Binding-site contacts:
Ligand atom CAE contacts residue ALA218 of chain 1.B at 3.6 Å (hydrophobic).
Ligand atom CAN contacts residue ALA221 of chain 1.B at 3.7 Å (hydrophobic).
Ligand atom NAP contacts residue PHE117 of chain 1.B at 3.7 Å.
Ligand atom CAF contacts residue GLY116 of chain 1.B at 3.9 Å.
Ligand atom CAE contacts residue MET181 of chain 1.B at 3.8 Å (hydrophobic).
Ligand atom CAO contacts residue ALA221 of chain 1.B at 3.9 Å (hydrophobic).
Ligand atom CAK contacts residue GLY116 of chain 1.B at 3.5 Å.
Ligand atom CAE contacts residue NAD1 of chain 1.G at 3.8 Å.
Ligand atom OAD contacts residue NAD1 of chain 1.G at 3.1 Å (h-bond).
Ligand atom CAL contacts residue NAD1 of chain 1.G at 3.3 Å.
Ligand atom CAH contacts residue TYR178 of chain 1.B at 3.3 Å (hydrophobic).
Ligand atom CAC contacts residue NAD1 of chain 1.G at 3.5 Å.
Ligand atom CAK contacts residue PHE117 of chain 1.B at 3.8 Å (hydrophobic).
Ligand atom CAW contacts residue PRO176 of chain 1.B at 3.2 Å (hydrophobic).
Ligand atom CAJ contacts residue MET181 of chain 1.B at 3.8 Å (hydrophobic).
Ligand atom CAN contacts residue MET181 of chain 1.B at 3.9 Å (hydrophobic).
Ligand atom CAB contacts residue TYR178 of chain 1.B at 3.4 Å (hydrophobic).
Ligand atom CAI contacts residue NAD1 of chain 1.G at 3.5 Å.
Ligand atom OAA contacts residue LYS185 of chain 1.B at 3.7 Å.
Ligand atom CAI contacts residue ALA218 of chain 1.B at 3.8 Å (hydrophobic).
Ligand atom CAO contacts residue MET118 of chain 1.B at 3.8 Å (hydrophobic).
Ligand atom OAD contacts residue ALA218 of chain 1.B at 3.6 Å.
Ligand atom CAS contacts residue PHE169 of chain 1.B at 3.8 Å (hydrophobic).
Ligand atom NAP contacts residue ALA221 of chain 1.B at 4.0 Å.
Ligand atom CAG contacts residue ALA218 of chain 1.B at 3.4 Å (hydrophobic).
Ligand atom OAA contacts residue TYR178 of chain 1.B at 2.5 Å (h-bond).
Ligand atom CAR contacts residue NAD1 of chain 1.G at 3.2 Å.
Ligand atom CAW contacts residue MET175 of chain 1.B at 3.9 Å (hydrophobic).
Ligand atom NAM contacts residue NAD1 of chain 1.G at 3.2 Å.
Ligand atom CAH contacts residue NAD1 of chain 1.G at 3.5 Å.
Ligand atom CAT contacts residue PHE169 of chain 1.B at 3.6 Å (hydrophobic).
Ligand atom CAF contacts residue ALA218 of chain 1.B at 3.4 Å (hydrophobic).
Ligand atom CAB contacts residue NAD1 of chain 1.G at 3.5 Å.
Ligand atom CAG contacts residue GLY116 of chain 1.B at 3.5 Å.
Ligand atom CAG contacts residue NAD1 of chain 1.G at 3.5 Å.
Ligand atom NAP contacts residue MET118 of chain 1.B at 3.0 Å (h-bond).
Ligand atom OAA contacts residue NAD1 of chain 1.G at 2.5 Å (h-bond).
Ligand atom CAU contacts residue PHE169 of chain 1.B at 3.9 Å (hydrophobic).
Ligand atom CAQ contacts residue NAD1 of chain 1.G at 3.5 Å.
Ligand atom CAR contacts residue MET219 of chain 1.B at 3.6 Å (hydrophobic).

Sequence of chain 1.B:
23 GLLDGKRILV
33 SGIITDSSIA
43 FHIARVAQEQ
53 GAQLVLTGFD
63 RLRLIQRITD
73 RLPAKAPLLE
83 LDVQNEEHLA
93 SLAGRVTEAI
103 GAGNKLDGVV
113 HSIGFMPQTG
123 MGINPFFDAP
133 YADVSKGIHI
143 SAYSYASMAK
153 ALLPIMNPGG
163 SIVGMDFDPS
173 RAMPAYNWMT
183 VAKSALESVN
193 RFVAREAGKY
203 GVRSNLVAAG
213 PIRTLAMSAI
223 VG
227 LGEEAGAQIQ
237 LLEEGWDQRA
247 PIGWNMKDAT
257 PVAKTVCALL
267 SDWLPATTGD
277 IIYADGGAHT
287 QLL

This small molecule binds to this protein.
Small molecule (SMILES): CCCCCCc1cc(=O)c(Oc2ccc(N)cc2C)cn1C